Binding-site contacts:
Ligand atom C4 contacts residue BMA3 of chain 1.DA at 3.9 Å.
Ligand atom O5 contacts residue SER28 of chain 1.G at 3.2 Å (h-bond).
Ligand atom C2 contacts residue BMA3 of chain 1.DA at 2.7 Å.
Ligand atom C6 contacts residue BMA3 of chain 1.DA at 4.3 Å.
Ligand atom O5 contacts residue BMA3 of chain 1.DA at 2.5 Å (h-bond).
Ligand atom C1 contacts residue PHE32 of chain 1.G at 4.2 Å (hydrophobic).
Ligand atom C1 contacts residue SER28 of chain 1.G at 4.2 Å.
Ligand atom C1 contacts residue BMA3 of chain 1.DA at 1.6 Å.
Ligand atom O5 contacts residue PHE32 of chain 1.G at 4.0 Å.
Ligand atom C3 contacts residue BMA3 of chain 1.DA at 3.3 Å.
Ligand atom O2 contacts residue BMA3 of chain 1.DA at 3.9 Å.
Ligand atom C6 contacts residue SER28 of chain 1.G at 3.6 Å.
Ligand atom O6 contacts residue GLU27 of chain 1.G at 2.8 Å (salt-bridge).
Ligand atom C6 contacts residue GLU27 of chain 1.G at 3.5 Å.
Ligand atom C5 contacts residue BMA3 of chain 1.DA at 3.1 Å.
Ligand atom C5 contacts residue SER28 of chain 1.G at 4.2 Å.

This small molecule binds to this protein.
Small molecule (SMILES): OC[C@H]1O[C@H](O)[C@@H](O)[C@@H](O)[C@@H]1O

Sequence of chain 1.G:
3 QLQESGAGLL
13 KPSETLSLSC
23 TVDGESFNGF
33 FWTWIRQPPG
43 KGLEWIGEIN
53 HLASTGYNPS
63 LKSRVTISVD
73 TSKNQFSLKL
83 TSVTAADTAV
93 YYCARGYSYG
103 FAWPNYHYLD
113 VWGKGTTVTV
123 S